Sequence of chain 1.D:
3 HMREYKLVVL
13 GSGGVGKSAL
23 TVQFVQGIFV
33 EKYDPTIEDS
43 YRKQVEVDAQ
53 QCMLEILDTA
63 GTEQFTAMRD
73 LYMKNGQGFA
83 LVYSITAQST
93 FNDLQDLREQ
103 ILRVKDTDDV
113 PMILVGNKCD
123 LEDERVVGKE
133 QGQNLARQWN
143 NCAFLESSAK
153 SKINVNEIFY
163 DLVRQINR

Binding-site contacts:
Ligand atom C6 contacts residue LYS120 of chain 1.D at 3.4 Å.
Ligand atom O2A contacts residue GLY18 of chain 1.D at 3.3 Å.
Ligand atom O3' contacts residue GLU33 of chain 1.D at 2.3 Å (salt-bridge).
Ligand atom O2A contacts residue SER20 of chain 1.D at 3.2 Å (h-bond).
Ligand atom O6 contacts residue SER150 of chain 1.D at 3.4 Å.
Ligand atom O1G contacts residue TYR35 of chain 1.D at 2.6 Å (h-bond).
Ligand atom C3' contacts residue GLU33 of chain 1.D at 3.2 Å.
Ligand atom N7 contacts residue GLY18 of chain 1.D at 3.5 Å.
Ligand atom O6 contacts residue ASN119 of chain 1.D at 3.4 Å (h-bond).
Ligand atom O3G contacts residue THR38 of chain 1.D at 2.4 Å (h-bond).
Ligand atom O1G contacts residue PRO37 of chain 1.D at 3.3 Å.
Ligand atom N2 contacts residue ASP122 of chain 1.D at 2.8 Å (salt-bridge).
Ligand atom N1 contacts residue LYS120 of chain 1.D at 3.4 Å.
Ligand atom O6 contacts residue ALA151 of chain 1.D at 2.9 Å (h-bond).
Ligand atom O2G contacts residue GLY63 of chain 1.D at 2.5 Å (h-bond).
Ligand atom O2' contacts residue GLU33 of chain 1.D at 2.6 Å (salt-bridge).
Ligand atom PB contacts residue MG1 of chain 1.J at 3.3 Å.
Ligand atom O3A contacts residue GLY18 of chain 1.D at 3.1 Å (h-bond).
Ligand atom N1 contacts residue ASP122 of chain 1.D at 3.1 Å (salt-bridge).
Ligand atom O1B contacts residue LYS19 of chain 1.D at 2.8 Å (salt-bridge).
Ligand atom C2' contacts residue VAL32 of chain 1.D at 3.6 Å (hydrophobic).
Ligand atom C5 contacts residue LYS120 of chain 1.D at 3.5 Å.
Ligand atom N3B contacts residue GLY16 of chain 1.D at 3.1 Å (h-bond).
Ligand atom N7 contacts residue ASN119 of chain 1.D at 3.2 Å (h-bond).
Ligand atom O1G contacts residue THR38 of chain 1.D at 3.6 Å (h-bond).
Ligand atom O2B contacts residue SER20 of chain 1.D at 2.5 Å (h-bond).
Ligand atom O3' contacts residue TYR35 of chain 1.D at 3.6 Å.
Ligand atom O2B contacts residue MG1 of chain 1.J at 2.0 Å.
Ligand atom C2' contacts residue GLU33 of chain 1.D at 3.3 Å.
Ligand atom O4' contacts residue LYS120 of chain 1.D at 3.1 Å (salt-bridge).
Ligand atom O2G contacts residue LYS19 of chain 1.D at 2.8 Å (salt-bridge).
Ligand atom O3G contacts residue MG1 of chain 1.J at 2.1 Å.
Ligand atom O1A contacts residue TYR35 of chain 1.D at 3.2 Å.
Ligand atom O1B contacts residue GLY18 of chain 1.D at 3.3 Å (h-bond).
Ligand atom PG contacts residue MG1 of chain 1.J at 3.5 Å.
Ligand atom O2' contacts residue VAL32 of chain 1.D at 3.0 Å (h-bond).
Ligand atom N2 contacts residue LEU123 of chain 1.D at 3.6 Å.
Ligand atom C8 contacts residue GLY18 of chain 1.D at 3.4 Å.
Ligand atom O6 contacts residue LYS120 of chain 1.D at 3.4 Å (salt-bridge).
Ligand atom O2A contacts residue ALA21 of chain 1.D at 2.9 Å (h-bond).

A small-molecule ligand and the protein it binds are described below.
Small molecule (SMILES): Nc1nc2c(ncn2[C@@H]2O[C@H](CO[P](=O)(O)O[P](=O)(O)NP(=O)(O)O)[C@@H](O)[C@H]2O)c(=O)[nH]1